The protein below binds the small molecule below.
Small molecule (SMILES): CC(=O)N[C@H]1[C@H]([C@H](O)[C@H](O)CO)O[C@@](O[C@@H]2[C@@H](O)[C@H](O)O[C@H](CO)[C@@H]2O)(C(=O)O)C[C@@H]1O

Sequence of chain 1.C:
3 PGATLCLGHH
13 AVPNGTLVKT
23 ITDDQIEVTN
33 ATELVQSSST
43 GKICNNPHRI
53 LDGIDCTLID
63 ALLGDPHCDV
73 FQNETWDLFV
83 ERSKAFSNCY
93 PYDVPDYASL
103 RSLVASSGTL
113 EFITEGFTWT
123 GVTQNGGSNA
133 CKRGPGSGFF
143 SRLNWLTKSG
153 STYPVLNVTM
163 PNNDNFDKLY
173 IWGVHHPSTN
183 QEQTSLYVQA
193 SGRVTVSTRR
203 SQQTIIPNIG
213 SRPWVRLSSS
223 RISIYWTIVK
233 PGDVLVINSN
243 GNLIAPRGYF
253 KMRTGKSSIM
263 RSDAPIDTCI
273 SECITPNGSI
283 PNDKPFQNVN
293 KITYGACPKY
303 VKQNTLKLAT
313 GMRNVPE

Binding-site contacts:
Ligand atom C1 contacts residue SER130 of chain 1.C at 3.6 Å.
Ligand atom O6 contacts residue TRP216 of chain 1.C at 3.5 Å.
Ligand atom O9 contacts residue SER222 of chain 1.C at 3.2 Å (h-bond).
Ligand atom C5 contacts residue GLY129 of chain 1.C at 3.5 Å.
Ligand atom N5 contacts residue GLY129 of chain 1.C at 2.8 Å (h-bond).
Ligand atom O4 contacts residue ASN131 of chain 1.C at 4.1 Å.
Ligand atom C9 contacts residue HIS177 of chain 1.C at 3.8 Å.
Ligand atom O8 contacts residue SER130 of chain 1.C at 4.2 Å.
Ligand atom O7 contacts residue LEU188 of chain 1.C at 3.5 Å.
Ligand atom C11 contacts residue TRP147 of chain 1.C at 4.1 Å (hydrophobic).
Ligand atom O1B contacts residue SER130 of chain 1.C at 2.7 Å (h-bond).
Ligand atom C11 contacts residue GLY128 of chain 1.C at 3.6 Å.
Ligand atom C4 contacts residue GLY129 of chain 1.C at 3.4 Å.
Ligand atom O4 contacts residue GLY129 of chain 1.C at 3.9 Å.
Ligand atom O1A contacts residue ASN131 of chain 1.C at 2.9 Å (h-bond).
Ligand atom C11 contacts residue THR149 of chain 1.C at 3.8 Å.
Ligand atom C1 contacts residue ASN131 of chain 1.C at 3.7 Å.
Ligand atom O10 contacts residue THR149 of chain 1.C at 4.1 Å.
Ligand atom C9 contacts residue GLU184 of chain 1.C at 3.3 Å.
Ligand atom O6 contacts residue LEU219 of chain 1.C at 3.6 Å.
Ligand atom C5 contacts residue LEU219 of chain 1.C at 3.7 Å (hydrophobic).
Ligand atom O8 contacts residue TYR92 of chain 1.C at 3.2 Å (h-bond).
Ligand atom O9 contacts residue HIS177 of chain 1.C at 3.6 Å (h-bond).
Ligand atom O1A contacts residue SER130 of chain 1.C at 3.6 Å.
Ligand atom C7 contacts residue TRP147 of chain 1.C at 3.8 Å (hydrophobic).
Ligand atom C11 contacts residue GLY129 of chain 1.C at 3.8 Å.
Ligand atom C10 contacts residue GLY129 of chain 1.C at 3.8 Å.
Ligand atom O8 contacts residue TRP147 of chain 1.C at 3.6 Å.
Ligand atom C6 contacts residue GLY129 of chain 1.C at 3.8 Å.
Ligand atom O10 contacts residue LEU188 of chain 1.C at 3.1 Å.
Ligand atom C6 contacts residue LEU219 of chain 1.C at 3.9 Å (hydrophobic).
Ligand atom C8 contacts residue TRP147 of chain 1.C at 3.9 Å (hydrophobic).
Ligand atom C9 contacts residue LEU188 of chain 1.C at 3.8 Å (hydrophobic).
Ligand atom C9 contacts residue TYR92 of chain 1.C at 3.5 Å (hydrophobic).
Ligand atom O9 contacts residue TYR92 of chain 1.C at 2.7 Å (h-bond).
Ligand atom C8 contacts residue TYR92 of chain 1.C at 3.9 Å (hydrophobic).
Ligand atom C9 contacts residue TRP147 of chain 1.C at 3.8 Å (hydrophobic).
Ligand atom C10 contacts residue LEU188 of chain 1.C at 4.3 Å (hydrophobic).
Ligand atom O1B contacts residue ASN131 of chain 1.C at 3.7 Å.
Ligand atom O9 contacts residue GLU184 of chain 1.C at 2.6 Å (salt-bridge).